Binding-site contacts:
Ligand atom O1 contacts residue 3CT57 of chain 1.A at 4.3 Å.
Ligand atom C11 contacts residue LEU99 of chain 1.A at 3.6 Å (hydrophobic).
Ligand atom C3 contacts residue ASN40 of chain 1.A at 3.5 Å.
Ligand atom C18 contacts residue MET90 of chain 1.A at 4.0 Å (hydrophobic).
Ligand atom C18 contacts residue VAL66 of chain 1.A at 3.9 Å (hydrophobic).
Ligand atom O1 contacts residue PHE86 of chain 1.A at 3.6 Å.
Ligand atom C1 contacts residue PHE86 of chain 1.A at 3.6 Å (hydrophobic).
Ligand atom C2 contacts residue ASN40 of chain 1.A at 3.2 Å.
Ligand atom C19 contacts residue VAL66 of chain 1.A at 4.1 Å (hydrophobic).
Ligand atom C16 contacts residue MET90 of chain 1.A at 4.2 Å (hydrophobic).
Ligand atom C18 contacts residue VAL88 of chain 1.A at 3.8 Å (hydrophobic).
Ligand atom O26 contacts residue MET90 of chain 1.A at 3.1 Å (h-bond).
Ligand atom O1 contacts residue ASP103 of chain 1.A at 2.5 Å (salt-bridge).
Ligand atom C2 contacts residue VAL101 of chain 1.A at 4.3 Å (hydrophobic).
Ligand atom C10 contacts residue TRP120 of chain 1.A at 3.6 Å (hydrophobic).
Ligand atom C12 contacts residue LEU99 of chain 1.A at 4.1 Å (hydrophobic).
Ligand atom C1 contacts residue TYR16 of chain 1.A at 3.4 Å (hydrophobic).
Ligand atom C25 contacts residue MET90 of chain 1.A at 4.2 Å (hydrophobic).
Ligand atom C6 contacts residue PHE86 of chain 1.A at 4.3 Å (hydrophobic).
Ligand atom C24 contacts residue TRP120 of chain 1.A at 4.2 Å (hydrophobic).
Ligand atom C6 contacts residue TYR16 of chain 1.A at 3.5 Å (hydrophobic).
Ligand atom C13 contacts residue VAL88 of chain 1.A at 4.1 Å (hydrophobic).
Ligand atom C11 contacts residue TRP120 of chain 1.A at 3.8 Å (hydrophobic).
Ligand atom C16 contacts residue LEU99 of chain 1.A at 4.0 Å (hydrophobic).
Ligand atom C24 contacts residue LEU99 of chain 1.A at 3.8 Å (hydrophobic).
Ligand atom C10 contacts residue ASN40 of chain 1.A at 3.6 Å.
Ligand atom C11 contacts residue ASN40 of chain 1.A at 4.2 Å.
Ligand atom C2 contacts residue PHE86 of chain 1.A at 3.7 Å (hydrophobic).
Ligand atom C17 contacts residue MET90 of chain 1.A at 4.1 Å (hydrophobic).
Ligand atom C6 contacts residue VAL20 of chain 1.A at 4.0 Å (hydrophobic).
Ligand atom C4 contacts residue VAL88 of chain 1.A at 4.2 Å (hydrophobic).
Ligand atom C19 contacts residue VAL88 of chain 1.A at 3.8 Å (hydrophobic).
Ligand atom C2 contacts residue ASP103 of chain 1.A at 4.0 Å.
Ligand atom C19 contacts residue LEU61 of chain 1.A at 4.2 Å (hydrophobic).
Ligand atom C1 contacts residue ASN40 of chain 1.A at 3.9 Å.
Ligand atom C26 contacts residue MET90 of chain 1.A at 3.5 Å (hydrophobic).
Ligand atom C5 contacts residue VAL20 of chain 1.A at 4.0 Å (hydrophobic).
Ligand atom C10 contacts residue VAL101 of chain 1.A at 4.1 Å (hydrophobic).
Ligand atom C1 contacts residue ASP103 of chain 1.A at 3.7 Å.
Ligand atom O1 contacts residue TYR16 of chain 1.A at 2.6 Å (h-bond).

Sequence of chain 1.A:
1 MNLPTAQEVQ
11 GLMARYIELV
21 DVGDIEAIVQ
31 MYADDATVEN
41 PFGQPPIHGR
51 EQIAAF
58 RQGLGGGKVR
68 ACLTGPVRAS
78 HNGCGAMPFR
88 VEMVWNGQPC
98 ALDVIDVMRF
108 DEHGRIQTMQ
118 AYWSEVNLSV

The protein below binds the small molecule below.
Small molecule (SMILES): C[C@]12CCc3c(ccc4cc(O)ccc34)[C@@H]1CCC2=O